Binding-site contacts:
Ligand atom N6 contacts residue ARG260 of chain 1.B at 3.3 Å.
Ligand atom C4' contacts residue GTP1 of chain 1.P at 3.4 Å.
Ligand atom O1G contacts residue LYS411 of chain 1.D at 2.9 Å (salt-bridge).
Ligand atom O1B contacts residue HIS264 of chain 1.B at 3.2 Å.
Ligand atom N3 contacts residue ASN7 of chain 1.C at 3.1 Å (h-bond).
Ligand atom N1 contacts residue ARG260 of chain 1.B at 3.2 Å (salt-bridge).
Ligand atom PB contacts residue MG1 of chain 1.O at 3.1 Å.
Ligand atom N7 contacts residue ARG221 of chain 1.D at 3.2 Å (salt-bridge).
Ligand atom O3B contacts residue LYS242 of chain 1.D at 3.3 Å.
Ligand atom C5 contacts residue ARG221 of chain 1.D at 3.4 Å.
Ligand atom C2' contacts residue PHE45 of chain 1.B at 3.4 Å (hydrophobic).
Ligand atom O1G contacts residue MG1 of chain 1.O at 2.0 Å.
Ligand atom O2A contacts residue LYS242 of chain 1.D at 2.8 Å.
Ligand atom C5' contacts residue GTP1 of chain 1.P at 3.5 Å.
Ligand atom O3G contacts residue LYS242 of chain 1.D at 3.4 Å.
Ligand atom O4' contacts residue ARG221 of chain 1.D at 3.0 Å (salt-bridge).
Ligand atom O3' contacts residue ASN7 of chain 1.C at 3.1 Å (h-bond).
Ligand atom O3' contacts residue GTP1 of chain 1.P at 3.3 Å (h-bond).
Ligand atom O3A contacts residue GTP1 of chain 1.P at 3.4 Å (h-bond).
Ligand atom O2A contacts residue ARG221 of chain 1.D at 2.6 Å (salt-bridge).
Ligand atom C4 contacts residue ARG221 of chain 1.D at 3.4 Å.
Ligand atom PG contacts residue MG1 of chain 1.O at 3.2 Å.
Ligand atom O3B contacts residue MG1 of chain 1.O at 3.4 Å.
Ligand atom O3' contacts residue VAL44 of chain 1.B at 2.8 Å (h-bond).
Ligand atom C2 contacts residue ASN7 of chain 1.C at 3.5 Å.
Ligand atom PA contacts residue LYS242 of chain 1.D at 3.5 Å.
Ligand atom N6 contacts residue ASN246 of chain 1.D at 2.9 Å (h-bond).
Ligand atom O2G contacts residue ARG240 of chain 1.D at 2.5 Å (salt-bridge).
Ligand atom PG contacts residue ARG240 of chain 1.D at 3.4 Å.
Ligand atom O2B contacts residue GTP1 of chain 1.P at 2.6 Å (h-bond).
Ligand atom N9 contacts residue PHE45 of chain 1.B at 3.4 Å.
Ligand atom C3' contacts residue VAL44 of chain 1.B at 3.3 Å (hydrophobic).
Ligand atom C8 contacts residue ARG221 of chain 1.D at 3.5 Å.
Ligand atom C1' contacts residue PHE45 of chain 1.B at 3.3 Å (hydrophobic).
Ligand atom C5' contacts residue VAL5 of chain 1.C at 3.5 Å (hydrophobic).
Ligand atom O3G contacts residue ARG240 of chain 1.D at 2.7 Å (salt-bridge).
Ligand atom O1A contacts residue HIS264 of chain 1.B at 2.7 Å (h-bond).
Ligand atom C3' contacts residue GTP1 of chain 1.P at 3.2 Å.
Ligand atom O1G contacts residue GTP1 of chain 1.P at 2.7 Å (h-bond).
Ligand atom O2B contacts residue MG1 of chain 1.O at 1.9 Å.

Sequence of chain 1.C:
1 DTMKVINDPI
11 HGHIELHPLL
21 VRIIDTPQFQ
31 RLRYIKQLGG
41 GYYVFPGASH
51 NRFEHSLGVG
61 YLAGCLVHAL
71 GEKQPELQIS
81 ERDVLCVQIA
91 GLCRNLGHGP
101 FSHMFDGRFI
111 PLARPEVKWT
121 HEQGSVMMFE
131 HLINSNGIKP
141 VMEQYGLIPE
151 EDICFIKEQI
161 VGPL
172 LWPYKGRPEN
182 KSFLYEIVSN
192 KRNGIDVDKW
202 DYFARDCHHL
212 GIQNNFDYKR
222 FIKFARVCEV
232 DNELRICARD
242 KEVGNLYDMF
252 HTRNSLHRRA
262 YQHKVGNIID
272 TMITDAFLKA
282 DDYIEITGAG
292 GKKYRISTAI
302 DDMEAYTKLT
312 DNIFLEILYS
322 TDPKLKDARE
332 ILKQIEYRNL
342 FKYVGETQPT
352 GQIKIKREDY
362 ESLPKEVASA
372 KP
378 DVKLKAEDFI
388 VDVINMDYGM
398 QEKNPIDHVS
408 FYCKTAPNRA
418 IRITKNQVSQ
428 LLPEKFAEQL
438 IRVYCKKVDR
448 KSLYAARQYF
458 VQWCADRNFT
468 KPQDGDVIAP

Sequence of chain 1.B:
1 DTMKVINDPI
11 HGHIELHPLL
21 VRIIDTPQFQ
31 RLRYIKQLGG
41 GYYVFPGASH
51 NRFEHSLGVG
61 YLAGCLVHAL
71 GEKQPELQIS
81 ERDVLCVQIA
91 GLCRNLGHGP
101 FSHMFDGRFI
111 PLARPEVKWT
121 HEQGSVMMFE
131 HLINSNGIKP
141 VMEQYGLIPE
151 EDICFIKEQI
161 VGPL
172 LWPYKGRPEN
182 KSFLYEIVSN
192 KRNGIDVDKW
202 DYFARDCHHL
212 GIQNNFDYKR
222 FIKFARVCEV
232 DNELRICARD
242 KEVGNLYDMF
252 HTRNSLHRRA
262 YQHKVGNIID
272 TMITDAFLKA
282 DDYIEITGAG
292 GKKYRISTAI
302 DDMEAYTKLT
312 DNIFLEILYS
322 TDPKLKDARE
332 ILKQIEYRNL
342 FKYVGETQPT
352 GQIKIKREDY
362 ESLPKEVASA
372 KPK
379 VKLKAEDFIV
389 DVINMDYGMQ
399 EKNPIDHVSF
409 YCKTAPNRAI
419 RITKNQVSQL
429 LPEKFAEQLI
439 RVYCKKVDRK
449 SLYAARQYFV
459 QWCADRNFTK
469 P

Sequence of chain 1.D:
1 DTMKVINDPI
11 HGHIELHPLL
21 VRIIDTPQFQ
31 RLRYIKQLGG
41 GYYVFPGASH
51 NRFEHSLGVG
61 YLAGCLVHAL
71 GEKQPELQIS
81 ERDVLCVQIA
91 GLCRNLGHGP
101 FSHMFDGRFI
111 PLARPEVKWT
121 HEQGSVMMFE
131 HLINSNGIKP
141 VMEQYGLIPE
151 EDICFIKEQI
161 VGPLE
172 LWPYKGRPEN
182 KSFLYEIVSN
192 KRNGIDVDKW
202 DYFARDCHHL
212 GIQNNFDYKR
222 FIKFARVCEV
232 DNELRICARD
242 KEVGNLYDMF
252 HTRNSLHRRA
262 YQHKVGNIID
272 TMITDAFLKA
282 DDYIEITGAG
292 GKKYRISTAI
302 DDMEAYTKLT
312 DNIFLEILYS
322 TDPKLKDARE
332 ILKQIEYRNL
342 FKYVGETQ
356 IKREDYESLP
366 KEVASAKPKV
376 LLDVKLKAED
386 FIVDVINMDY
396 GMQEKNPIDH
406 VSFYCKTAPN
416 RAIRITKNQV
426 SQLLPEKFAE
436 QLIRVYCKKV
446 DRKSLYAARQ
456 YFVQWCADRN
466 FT

A small-molecule ligand and the protein it binds are described below.
Small molecule (SMILES): Nc1ncnc2c1ncn2[C@H]1C[C@H](O)[C@@H](CO[P](=O)(O)O[P](=O)(O)OP(=O)(O)O)O1